Sequence of chain 3.A:
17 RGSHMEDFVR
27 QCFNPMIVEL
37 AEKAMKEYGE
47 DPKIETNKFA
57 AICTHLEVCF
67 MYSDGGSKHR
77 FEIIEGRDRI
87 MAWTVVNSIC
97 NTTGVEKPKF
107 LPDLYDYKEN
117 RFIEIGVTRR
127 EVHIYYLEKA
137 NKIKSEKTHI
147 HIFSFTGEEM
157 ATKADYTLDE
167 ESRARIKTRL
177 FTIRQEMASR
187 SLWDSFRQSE

Binding-site contacts:
Ligand atom C09 contacts residue GLU81 of chain 3.A at 3.7 Å.
Ligand atom C04 contacts residue TYR44 of chain 3.A at 3.7 Å (hydrophobic).
Ligand atom C07 contacts residue TYR44 of chain 3.A at 3.8 Å (hydrophobic).
Ligand atom O13 contacts residue GLU81 of chain 3.A at 4.0 Å.
Ligand atom O13 contacts residue MN1 of chain 3.C at 2.3 Å.
Ligand atom O15 contacts residue GLU120 of chain 3.A at 3.0 Å (salt-bridge).
Ligand atom C14 contacts residue HIS61 of chain 3.A at 3.3 Å.
Ligand atom O15 contacts residue HIS61 of chain 3.A at 2.9 Å (h-bond).
Ligand atom C14 contacts residue MN1 of chain 3.B at 2.9 Å.
Ligand atom C11 contacts residue MN1 of chain 3.C at 3.5 Å.
Ligand atom O15 contacts residue TYR131 of chain 3.A at 3.7 Å.
Ligand atom O13 contacts residue GLU120 of chain 3.A at 3.0 Å (salt-bridge).
Ligand atom O13 contacts residue ASP109 of chain 3.A at 3.1 Å (salt-bridge).
Ligand atom C03 contacts residue GLU46 of chain 3.A at 4.0 Å.
Ligand atom O15 contacts residue MN1 of chain 3.B at 2.2 Å.
Ligand atom O29 contacts residue MET41 of chain 3.A at 3.7 Å.
Ligand atom O29 contacts residue ILE58 of chain 3.A at 3.8 Å.
Ligand atom C12 contacts residue HIS61 of chain 3.A at 3.5 Å.
Ligand atom N16 contacts residue TYR131 of chain 3.A at 3.6 Å (h-bond).
Ligand atom C28 contacts residue GLU46 of chain 3.A at 3.7 Å.
Ligand atom C12 contacts residue MN1 of chain 3.C at 3.2 Å.
Ligand atom C27 contacts residue ILE58 of chain 3.A at 3.7 Å (hydrophobic).
Ligand atom C09 contacts residue MN1 of chain 3.C at 2.9 Å.
Ligand atom C14 contacts residue GLU120 of chain 3.A at 3.7 Å.
Ligand atom C27 contacts residue ALA40 of chain 3.A at 4.0 Å (hydrophobic).
Ligand atom C14 contacts residue ILE121 of chain 3.A at 4.0 Å (hydrophobic).
Ligand atom O13 contacts residue MN1 of chain 3.B at 2.1 Å.
Ligand atom O15 contacts residue ILE121 of chain 3.A at 2.9 Å (h-bond).
Ligand atom O10 contacts residue GLU81 of chain 3.A at 2.9 Å (salt-bridge).
Ligand atom C12 contacts residue GLU120 of chain 3.A at 3.8 Å.
Ligand atom O13 contacts residue HIS61 of chain 3.A at 3.3 Å (h-bond).
Ligand atom C26 contacts residue ALA40 of chain 3.A at 3.8 Å (hydrophobic).
Ligand atom O02 contacts residue GLU46 of chain 3.A at 3.4 Å (salt-bridge).
Ligand atom O02 contacts residue TYR44 of chain 3.A at 4.0 Å.
Ligand atom C12 contacts residue MN1 of chain 3.B at 2.9 Å.
Ligand atom O29 contacts residue GLU46 of chain 3.A at 2.8 Å (salt-bridge).
Ligand atom O29 contacts residue LYS54 of chain 3.A at 3.5 Å.
Ligand atom C06 contacts residue TYR44 of chain 3.A at 3.6 Å (hydrophobic).
Ligand atom C05 contacts residue TYR44 of chain 3.A at 3.9 Å (hydrophobic).
Ligand atom O10 contacts residue MN1 of chain 3.C at 1.9 Å.

A protein and the small-molecule ligand that binds it are described below.
Small molecule (SMILES): COc1cc(CCNC(=O)c2nc(-c3ccccc3C)[nH]c(=O)c2O)ccc1O